This protein binds this small molecule.
Small molecule (SMILES): CC(=O)N[C@@H]1[C@@H](O)[C@H](O)[C@@H](CO)O[C@H]1O

Binding-site contacts:
Ligand atom O7 contacts residue ASN78 of chain 1.C at 4.4 Å.
Ligand atom C2 contacts residue ASN78 of chain 1.C at 2.5 Å.
Ligand atom C8 contacts residue ASN78 of chain 1.C at 3.5 Å.
Ligand atom C4 contacts residue ASN78 of chain 1.C at 4.2 Å.
Ligand atom C1 contacts residue ASN78 of chain 1.C at 1.4 Å.
Ligand atom C7 contacts residue ASN78 of chain 1.C at 3.5 Å.
Ligand atom C3 contacts residue ASN78 of chain 1.C at 3.8 Å.
Ligand atom C5 contacts residue ASN78 of chain 1.C at 3.6 Å.
Ligand atom N2 contacts residue ASN78 of chain 1.C at 3.0 Å (h-bond).
Ligand atom O5 contacts residue ASN78 of chain 1.C at 2.3 Å (h-bond).

Sequence of chain 1.C:
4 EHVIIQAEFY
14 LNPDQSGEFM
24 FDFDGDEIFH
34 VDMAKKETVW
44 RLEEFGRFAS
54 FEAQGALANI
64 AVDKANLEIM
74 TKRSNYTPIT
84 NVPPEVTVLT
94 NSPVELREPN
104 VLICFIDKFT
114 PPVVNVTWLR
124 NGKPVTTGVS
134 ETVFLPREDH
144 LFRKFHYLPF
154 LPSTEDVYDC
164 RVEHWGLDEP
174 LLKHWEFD